This small molecule binds to this protein.
Small molecule (SMILES): CC[C@H](CO)Nc1nc(NCc2ccccc2)c2ncn(C(C)C)c2n1

Binding-site contacts:
Ligand atom CAB contacts residue ILE25 of chain 1.B at 3.7 Å (hydrophobic).
Ligand atom NAL contacts residue LEU158 of chain 1.B at 3.5 Å.
Ligand atom CAR contacts residue SER155 of chain 1.B at 3.5 Å.
Ligand atom CAG contacts residue ARG628 of chain 1.A at 3.5 Å.
Ligand atom CAC contacts residue ILE25 of chain 1.B at 3.6 Å (hydrophobic).
Ligand atom CAB contacts residue TYR107 of chain 1.B at 3.9 Å (hydrophobic).
Ligand atom NAW contacts residue ALA46 of chain 1.B at 3.7 Å.
Ligand atom CAH contacts residue ASP111 of chain 1.B at 3.7 Å.
Ligand atom CAH contacts residue ARG628 of chain 1.A at 3.2 Å.
Ligand atom CAQ contacts residue SER155 of chain 1.B at 3.6 Å.
Ligand atom NAO contacts residue LEU158 of chain 1.B at 3.9 Å.
Ligand atom CAI contacts residue ASP111 of chain 1.B at 3.4 Å.
Ligand atom CAY contacts residue LEU158 of chain 1.B at 3.9 Å (hydrophobic).
Ligand atom CAD contacts residue MET108 of chain 1.B at 3.0 Å (hydrophobic).
Ligand atom CBA contacts residue ALA46 of chain 1.B at 3.8 Å (hydrophobic).
Ligand atom CAC contacts residue ARG628 of chain 1.A at 3.9 Å.
Ligand atom NAO contacts residue MET108 of chain 1.B at 3.0 Å (h-bond).
Ligand atom NAW contacts residue LEU158 of chain 1.B at 3.8 Å.
Ligand atom CAV contacts residue LEU158 of chain 1.B at 3.5 Å (hydrophobic).
Ligand atom CBA contacts residue LYS48 of chain 1.B at 3.9 Å.
Ligand atom CAZ contacts residue PHE105 of chain 1.B at 3.9 Å (hydrophobic).
Ligand atom CAZ contacts residue ALA46 of chain 1.B at 3.7 Å (hydrophobic).
Ligand atom NAU contacts residue LEU158 of chain 1.B at 3.9 Å.
Ligand atom CAX contacts residue MET108 of chain 1.B at 3.5 Å (hydrophobic).
Ligand atom CAE contacts residue ARG628 of chain 1.A at 3.8 Å.
Ligand atom NAJ contacts residue MET108 of chain 1.B at 3.3 Å (h-bond).
Ligand atom CAV contacts residue ILE25 of chain 1.B at 3.9 Å (hydrophobic).
Ligand atom CBA contacts residue VAL33 of chain 1.B at 3.4 Å (hydrophobic).
Ligand atom CAN contacts residue LEU158 of chain 1.B at 3.6 Å (hydrophobic).
Ligand atom NAJ contacts residue LEU158 of chain 1.B at 3.8 Å.
Ligand atom CAX contacts residue ALA46 of chain 1.B at 3.6 Å (hydrophobic).
Ligand atom CAY contacts residue PHE105 of chain 1.B at 3.9 Å (hydrophobic).
Ligand atom CAQ contacts residue ASN156 of chain 1.B at 3.9 Å.
Ligand atom CAF contacts residue ARG628 of chain 1.A at 3.5 Å.
Ligand atom CAG contacts residue ASP111 of chain 1.B at 3.8 Å.
Ligand atom CAK contacts residue SER155 of chain 1.B at 3.6 Å.
Ligand atom CAX contacts residue GLU106 of chain 1.B at 3.4 Å.
Ligand atom CAF contacts residue ILE25 of chain 1.B at 3.5 Å (hydrophobic).
Ligand atom CAD contacts residue ASP109 of chain 1.B at 3.9 Å.
Ligand atom CAM contacts residue LEU158 of chain 1.B at 3.5 Å (hydrophobic).

Sequence of chain 1.B:
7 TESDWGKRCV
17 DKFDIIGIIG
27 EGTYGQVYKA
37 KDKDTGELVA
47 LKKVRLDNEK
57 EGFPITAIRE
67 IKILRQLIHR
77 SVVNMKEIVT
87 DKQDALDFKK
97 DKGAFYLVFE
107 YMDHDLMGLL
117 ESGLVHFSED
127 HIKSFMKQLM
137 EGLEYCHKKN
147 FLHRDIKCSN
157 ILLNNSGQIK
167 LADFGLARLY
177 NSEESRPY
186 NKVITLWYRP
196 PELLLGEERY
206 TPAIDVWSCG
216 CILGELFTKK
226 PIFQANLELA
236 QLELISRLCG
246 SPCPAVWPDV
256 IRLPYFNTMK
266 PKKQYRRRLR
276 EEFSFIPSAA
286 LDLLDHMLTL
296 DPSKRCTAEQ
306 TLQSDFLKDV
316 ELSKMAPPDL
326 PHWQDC

Sequence of chain 1.A:
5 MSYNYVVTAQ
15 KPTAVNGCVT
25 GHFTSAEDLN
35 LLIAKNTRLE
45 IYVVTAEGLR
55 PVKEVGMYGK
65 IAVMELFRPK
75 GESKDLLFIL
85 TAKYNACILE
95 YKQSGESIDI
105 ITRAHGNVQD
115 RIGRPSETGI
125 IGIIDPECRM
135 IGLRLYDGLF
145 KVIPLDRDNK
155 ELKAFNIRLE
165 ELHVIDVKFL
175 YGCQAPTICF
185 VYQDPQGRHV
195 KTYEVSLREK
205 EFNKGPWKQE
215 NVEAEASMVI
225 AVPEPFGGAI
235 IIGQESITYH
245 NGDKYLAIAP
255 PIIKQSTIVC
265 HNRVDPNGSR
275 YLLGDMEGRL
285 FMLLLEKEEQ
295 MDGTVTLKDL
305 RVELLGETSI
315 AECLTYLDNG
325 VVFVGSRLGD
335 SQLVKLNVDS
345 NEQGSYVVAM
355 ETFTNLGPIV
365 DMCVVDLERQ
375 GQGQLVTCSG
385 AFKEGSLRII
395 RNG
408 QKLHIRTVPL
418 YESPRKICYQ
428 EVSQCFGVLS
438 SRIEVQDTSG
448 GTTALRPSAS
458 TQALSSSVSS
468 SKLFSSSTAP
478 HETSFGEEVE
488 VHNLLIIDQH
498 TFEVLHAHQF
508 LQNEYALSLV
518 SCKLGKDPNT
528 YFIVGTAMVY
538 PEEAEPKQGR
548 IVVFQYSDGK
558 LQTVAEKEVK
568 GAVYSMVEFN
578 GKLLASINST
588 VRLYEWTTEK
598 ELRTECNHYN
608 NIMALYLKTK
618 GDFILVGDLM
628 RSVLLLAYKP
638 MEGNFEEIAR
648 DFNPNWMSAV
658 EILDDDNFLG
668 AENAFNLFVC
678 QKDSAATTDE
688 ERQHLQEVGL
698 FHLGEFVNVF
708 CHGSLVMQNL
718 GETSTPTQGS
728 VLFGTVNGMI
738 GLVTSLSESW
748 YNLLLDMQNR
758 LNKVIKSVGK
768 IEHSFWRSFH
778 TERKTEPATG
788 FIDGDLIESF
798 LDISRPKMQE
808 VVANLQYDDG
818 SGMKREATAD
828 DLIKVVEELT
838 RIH